Binding-site contacts:
Ligand atom C11 contacts residue ARG216 of chain 1.B at 3.8 Å.
Ligand atom C1 contacts residue PHE328 of chain 1.B at 3.4 Å (hydrophobic).
Ligand atom C2 contacts residue ASN322 of chain 1.B at 4.1 Å.
Ligand atom C5 contacts residue LEU217 of chain 1.B at 3.7 Å (hydrophobic).
Ligand atom C4 contacts residue ASN322 of chain 1.B at 3.8 Å.
Ligand atom C6 contacts residue ALA87 of chain 1.B at 3.8 Å (hydrophobic).
Ligand atom C1 contacts residue LEU330 of chain 1.B at 4.2 Å (hydrophobic).
Ligand atom C2 contacts residue ARG216 of chain 1.B at 3.9 Å.
Ligand atom C6 contacts residue LEU217 of chain 1.B at 4.2 Å (hydrophobic).
Ligand atom C11 contacts residue TYR276 of chain 1.B at 3.4 Å (hydrophobic).
Ligand atom C1 contacts residue ARG216 of chain 1.B at 3.9 Å.
Ligand atom O16 contacts residue TYR276 of chain 1.B at 3.9 Å.
Ligand atom C6 contacts residue ARG216 of chain 1.B at 3.8 Å.
Ligand atom N13 contacts residue ARG216 of chain 1.B at 4.1 Å.
Ligand atom C5 contacts residue ARG216 of chain 1.B at 3.7 Å.
Ligand atom N10 contacts residue ARG216 of chain 1.B at 4.3 Å.
Ligand atom N13 contacts residue TYR276 of chain 1.B at 3.5 Å.
Ligand atom C3 contacts residue LEU330 of chain 1.B at 3.8 Å (hydrophobic).
Ligand atom C6 contacts residue ASN322 of chain 1.B at 3.2 Å.
Ligand atom C6 contacts residue ILE325 of chain 1.B at 4.0 Å (hydrophobic).
Ligand atom C7 contacts residue TYR276 of chain 1.B at 3.5 Å (hydrophobic).
Ligand atom O16 contacts residue SER218 of chain 1.B at 3.8 Å.
Ligand atom N14 contacts residue TYR276 of chain 1.B at 3.7 Å.
Ligand atom N12 contacts residue ARG216 of chain 1.B at 3.6 Å.
Ligand atom C5 contacts residue ASN322 of chain 1.B at 3.3 Å.
Ligand atom N15 contacts residue TYR276 of chain 1.B at 3.7 Å.
Ligand atom C3 contacts residue ASN322 of chain 1.B at 4.2 Å.
Ligand atom C2 contacts residue LEU330 of chain 1.B at 3.5 Å (hydrophobic).
Ligand atom C8 contacts residue LEU217 of chain 1.B at 4.2 Å (hydrophobic).
Ligand atom N10 contacts residue TYR276 of chain 1.B at 3.5 Å.
Ligand atom C1 contacts residue ASN322 of chain 1.B at 3.7 Å.
Ligand atom C7 contacts residue ARG216 of chain 1.B at 3.8 Å.
Ligand atom C4 contacts residue ARG216 of chain 1.B at 3.6 Å.
Ligand atom C4 contacts residue TYR276 of chain 1.B at 4.0 Å (hydrophobic).
Ligand atom C3 contacts residue ARG216 of chain 1.B at 3.8 Å.
Ligand atom C1 contacts residue ALA87 of chain 1.B at 3.6 Å (hydrophobic).
Ligand atom C2 contacts residue PHE328 of chain 1.B at 3.3 Å (hydrophobic).
Ligand atom C9 contacts residue TYR276 of chain 1.B at 3.6 Å (hydrophobic).
Ligand atom C8 contacts residue TYR276 of chain 1.B at 3.6 Å (hydrophobic).
Ligand atom N12 contacts residue TYR276 of chain 1.B at 3.4 Å.

A small-molecule ligand and the protein it binds are described below.
Small molecule (SMILES): Oc1cc(-c2ccccc2)nc2nnnn12

Sequence of chain 1.B:
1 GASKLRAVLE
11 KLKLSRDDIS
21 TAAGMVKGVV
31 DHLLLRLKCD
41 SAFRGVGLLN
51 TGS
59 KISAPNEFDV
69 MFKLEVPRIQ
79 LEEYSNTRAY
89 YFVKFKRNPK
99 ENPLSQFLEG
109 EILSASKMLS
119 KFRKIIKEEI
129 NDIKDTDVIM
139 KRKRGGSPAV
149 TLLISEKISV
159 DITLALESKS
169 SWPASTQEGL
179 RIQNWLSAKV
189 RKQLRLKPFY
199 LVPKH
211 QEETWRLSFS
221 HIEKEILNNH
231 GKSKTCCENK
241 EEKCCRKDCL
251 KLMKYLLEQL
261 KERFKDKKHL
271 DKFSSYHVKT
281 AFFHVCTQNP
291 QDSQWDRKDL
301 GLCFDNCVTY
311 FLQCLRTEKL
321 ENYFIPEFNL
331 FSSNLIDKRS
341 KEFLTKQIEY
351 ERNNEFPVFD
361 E